Binding-site contacts:
Ligand atom C5 contacts residue THR45 of chain 1.E at 4.1 Å.
Ligand atom C21 contacts residue TYR102 of chain 1.D at 4.1 Å (hydrophobic).
Ligand atom C9 contacts residue MET125 of chain 1.E at 4.5 Å (hydrophobic).
Ligand atom C18 contacts residue TYR64 of chain 1.E at 4.1 Å (hydrophobic).
Ligand atom O1 contacts residue ILE127 of chain 1.E at 4.0 Å.
Ligand atom C6 contacts residue ILE127 of chain 1.E at 4.4 Å (hydrophobic).
Ligand atom C2 contacts residue ILE127 of chain 1.E at 4.2 Å (hydrophobic).
Ligand atom C7 contacts residue GLN66 of chain 1.E at 3.4 Å.
Ligand atom C21 contacts residue TYR64 of chain 1.E at 4.4 Å (hydrophobic).
Ligand atom O3 contacts residue TYR64 of chain 1.E at 3.4 Å.
Ligand atom C9 contacts residue GLN66 of chain 1.E at 3.4 Å.
Ligand atom C14 contacts residue SER155 of chain 1.D at 3.7 Å.
Ligand atom C24 contacts residue TYR197 of chain 1.D at 4.4 Å (hydrophobic).
Ligand atom C1 contacts residue TRP156 of chain 1.D at 3.2 Å (hydrophobic).
Ligand atom C18 contacts residue TRP156 of chain 1.D at 3.4 Å (hydrophobic).
Ligand atom C8 contacts residue TRP156 of chain 1.D at 3.9 Å (hydrophobic).
Ligand atom C10 contacts residue TRP156 of chain 1.D at 3.6 Å (hydrophobic).
Ligand atom C7 contacts residue ILE127 of chain 1.E at 4.2 Å (hydrophobic).
Ligand atom C5 contacts residue ILE127 of chain 1.E at 4.0 Å (hydrophobic).
Ligand atom C1 contacts residue ILE127 of chain 1.E at 3.7 Å (hydrophobic).
Ligand atom C1 contacts residue VAL157 of chain 1.D at 4.1 Å (hydrophobic).
Ligand atom C14 contacts residue TYR204 of chain 1.D at 3.6 Å (hydrophobic).
Ligand atom C2 contacts residue TYR64 of chain 1.E at 4.4 Å (hydrophobic).
Ligand atom C14 contacts residue TYR102 of chain 1.D at 3.8 Å (hydrophobic).
Ligand atom C11 contacts residue MET125 of chain 1.E at 4.0 Å (hydrophobic).
Ligand atom C5 contacts residue GLN66 of chain 1.E at 4.4 Å.
Ligand atom C18 contacts residue TYR102 of chain 1.D at 4.0 Å (hydrophobic).
Ligand atom C9 contacts residue ILE127 of chain 1.E at 4.1 Å (hydrophobic).
Ligand atom O5 contacts residue ILE127 of chain 1.E at 3.6 Å.
Ligand atom C14 contacts residue TRP156 of chain 1.D at 3.5 Å (hydrophobic).
Ligand atom O3 contacts residue THR45 of chain 1.E at 4.4 Å.
Ligand atom C4 contacts residue ILE127 of chain 1.E at 3.6 Å (hydrophobic).
Ligand atom C11 contacts residue ILE127 of chain 1.E at 3.7 Å (hydrophobic).
Ligand atom C29 contacts residue TYR64 of chain 1.E at 4.4 Å (hydrophobic).
Ligand atom C13 contacts residue ILE127 of chain 1.E at 3.5 Å (hydrophobic).
Ligand atom N12 contacts residue TRP156 of chain 1.D at 4.0 Å.
Ligand atom C6 contacts residue TRP156 of chain 1.D at 3.1 Å (hydrophobic).
Ligand atom O5 contacts residue TRP156 of chain 1.D at 3.2 Å (h-bond).
Ligand atom O7 contacts residue TRP156 of chain 1.D at 3.0 Å (h-bond).
Ligand atom N12 contacts residue TYR102 of chain 1.D at 4.3 Å.

Sequence of chain 1.E:
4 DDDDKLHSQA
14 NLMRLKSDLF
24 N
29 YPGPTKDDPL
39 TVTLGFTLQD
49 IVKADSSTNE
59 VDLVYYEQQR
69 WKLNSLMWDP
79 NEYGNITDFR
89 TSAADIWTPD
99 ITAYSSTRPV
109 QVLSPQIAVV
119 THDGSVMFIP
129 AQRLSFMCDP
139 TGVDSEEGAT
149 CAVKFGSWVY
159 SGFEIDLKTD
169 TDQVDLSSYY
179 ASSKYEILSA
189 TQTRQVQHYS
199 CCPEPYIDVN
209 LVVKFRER

A protein and the small-molecule ligand that binds it are described below.
Small molecule (SMILES): COC(=O)[C@H]1[C@@H](OC(=O)c2ccccc2)C[C@@H]2CC[C@H]1N2C

Sequence of chain 1.D:
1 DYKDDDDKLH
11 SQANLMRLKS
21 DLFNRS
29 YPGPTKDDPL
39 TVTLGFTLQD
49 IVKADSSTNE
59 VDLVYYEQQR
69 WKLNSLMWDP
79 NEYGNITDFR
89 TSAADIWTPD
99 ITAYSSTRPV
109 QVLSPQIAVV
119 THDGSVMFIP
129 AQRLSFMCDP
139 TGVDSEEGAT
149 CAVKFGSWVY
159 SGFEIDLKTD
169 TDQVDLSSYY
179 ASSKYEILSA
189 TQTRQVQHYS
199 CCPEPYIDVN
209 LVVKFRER